A protein and the small-molecule ligand that binds it are described below.
Small molecule (SMILES): OC[C@@]1(O)OC[C@H](O)[C@@H]1O

Sequence of chain 3.A:
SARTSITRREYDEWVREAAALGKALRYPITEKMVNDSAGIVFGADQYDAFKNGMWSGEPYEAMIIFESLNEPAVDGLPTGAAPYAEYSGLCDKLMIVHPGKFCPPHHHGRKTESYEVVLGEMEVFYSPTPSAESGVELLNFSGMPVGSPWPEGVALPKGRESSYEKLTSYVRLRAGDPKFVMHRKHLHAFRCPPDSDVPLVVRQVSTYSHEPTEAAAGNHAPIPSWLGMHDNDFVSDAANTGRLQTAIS

Binding-site contacts:
Ligand atom C1 contacts residue PRO141 of chain 3.A at 4.5 Å (hydrophobic).
Ligand atom C4 contacts residue SER142 of chain 3.A at 3.7 Å.
Ligand atom C4 contacts residue SER138 of chain 3.A at 4.4 Å.
Ligand atom O3 contacts residue LYS177 of chain 3.A at 3.8 Å.
Ligand atom C5 contacts residue THR140 of chain 3.A at 3.4 Å.
Ligand atom O2 contacts residue LYS177 of chain 3.A at 3.4 Å.
Ligand atom C5 contacts residue SER138 of chain 3.A at 3.5 Å.
Ligand atom C4 contacts residue THR140 of chain 3.A at 3.8 Å.
Ligand atom C4 contacts residue PRO141 of chain 3.A at 4.0 Å (hydrophobic).
Ligand atom O5 contacts residue THR140 of chain 3.A at 4.2 Å.
Ligand atom O4 contacts residue SER142 of chain 3.A at 4.0 Å.
Ligand atom O4 contacts residue LEU198 of chain 3.A at 3.3 Å.
Ligand atom O1 contacts residue THR140 of chain 3.A at 4.3 Å.
Ligand atom O4 contacts residue THR140 of chain 3.A at 4.1 Å.
Ligand atom O3 contacts residue LEU198 of chain 3.A at 4.4 Å.
Ligand atom C5 contacts residue PRO141 of chain 3.A at 4.2 Å (hydrophobic).
Ligand atom C3 contacts residue SER142 of chain 3.A at 3.9 Å.
Ligand atom O4 contacts residue SER138 of chain 3.A at 4.3 Å.